The small molecule below binds the protein below.
Small molecule (SMILES): CC(C)Nc1ncc2cc(Oc3ccc(F)cc3F)c(=O)n(C)c2n1

Sequence of chain 1.A:
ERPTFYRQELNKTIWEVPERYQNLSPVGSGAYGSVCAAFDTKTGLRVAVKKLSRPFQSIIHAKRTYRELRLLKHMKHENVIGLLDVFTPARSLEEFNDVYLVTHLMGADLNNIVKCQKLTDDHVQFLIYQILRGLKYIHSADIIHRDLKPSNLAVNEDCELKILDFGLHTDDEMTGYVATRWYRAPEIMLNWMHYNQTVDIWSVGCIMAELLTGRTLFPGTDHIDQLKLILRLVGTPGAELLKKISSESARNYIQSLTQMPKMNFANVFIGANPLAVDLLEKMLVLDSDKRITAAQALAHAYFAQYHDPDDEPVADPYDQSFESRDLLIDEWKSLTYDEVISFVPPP

Binding-site contacts:
Ligand atom C5 contacts residue ALA63 of chain 1.A at 4.0 Å (hydrophobic).
Ligand atom C4 contacts residue ALA63 of chain 1.A at 4.0 Å (hydrophobic).
Ligand atom C2 contacts residue MET121 of chain 1.A at 3.9 Å (hydrophobic).
Ligand atom O15 contacts residue VAL50 of chain 1.A at 4.0 Å.
Ligand atom C17 contacts residue LYS65 of chain 1.A at 3.7 Å.
Ligand atom C21 contacts residue THR118 of chain 1.A at 3.4 Å.
Ligand atom C5 contacts residue THR118 of chain 1.A at 3.7 Å.
Ligand atom O15 contacts residue GLY45 of chain 1.A at 3.3 Å.
Ligand atom C14 contacts residue ALA123 of chain 1.A at 3.7 Å (hydrophobic).
Ligand atom C2 contacts residue ALA63 of chain 1.A at 3.6 Å (hydrophobic).
Ligand atom O16 contacts residue LYS65 of chain 1.A at 3.7 Å.
Ligand atom F23 contacts residue VAL50 of chain 1.A at 3.4 Å.
Ligand atom C21 contacts residue LEU116 of chain 1.A at 3.4 Å (hydrophobic).
Ligand atom C20 contacts residue THR118 of chain 1.A at 3.5 Å.
Ligand atom C19 contacts residue ILE96 of chain 1.A at 3.7 Å (hydrophobic).
Ligand atom C22 contacts residue THR118 of chain 1.A at 3.6 Å.
Ligand atom C2 contacts residue HIS119 of chain 1.A at 3.3 Å.
Ligand atom C13 contacts residue MET121 of chain 1.A at 3.2 Å (hydrophobic).
Ligand atom C14 contacts residue ASP124 of chain 1.A at 3.6 Å.
Ligand atom C19 contacts residue LEU87 of chain 1.A at 3.7 Å (hydrophobic).
Ligand atom N1 contacts residue LEU120 of chain 1.A at 3.9 Å.
Ligand atom C22 contacts residue LYS65 of chain 1.A at 3.7 Å.
Ligand atom C9 contacts residue MET121 of chain 1.A at 3.7 Å (hydrophobic).
Ligand atom N12 contacts residue MET121 of chain 1.A at 2.9 Å (h-bond).
Ligand atom C13 contacts residue GLY122 of chain 1.A at 3.7 Å.
Ligand atom C21 contacts residue ALA63 of chain 1.A at 3.6 Å (hydrophobic).
Ligand atom N1 contacts residue HIS119 of chain 1.A at 3.6 Å.
Ligand atom C11 contacts residue MET121 of chain 1.A at 3.6 Å (hydrophobic).
Ligand atom C21 contacts residue LYS65 of chain 1.A at 3.9 Å.
Ligand atom C20 contacts residue LEU116 of chain 1.A at 3.8 Å (hydrophobic).
Ligand atom C18 contacts residue ILE96 of chain 1.A at 3.4 Å (hydrophobic).
Ligand atom F23 contacts residue ALA63 of chain 1.A at 3.7 Å.
Ligand atom N1 contacts residue MET121 of chain 1.A at 2.9 Å (h-bond).
Ligand atom F24 contacts residue THR118 of chain 1.A at 3.5 Å.
Ligand atom C19 contacts residue THR118 of chain 1.A at 3.8 Å.
Ligand atom F24 contacts residue LEU116 of chain 1.A at 3.3 Å.
Ligand atom F23 contacts residue LYS65 of chain 1.A at 3.4 Å.
Ligand atom F24 contacts residue VAL117 of chain 1.A at 3.2 Å.
Ligand atom C17 contacts residue THR118 of chain 1.A at 3.9 Å.
Ligand atom F24 contacts residue LEU98 of chain 1.A at 3.4 Å.